This small molecule binds to this protein.
Small molecule (SMILES): CC(=O)N[C@@H]1[C@@H](O)[C@H](O)[C@@H](CO)O[C@H]1O

Binding-site contacts:
Ligand atom C3 contacts residue ASN606 of chain 1.C at 3.9 Å.
Ligand atom O5 contacts residue ASN606 of chain 1.C at 2.4 Å (h-bond).
Ligand atom C8 contacts residue ASN606 of chain 1.C at 4.3 Å.
Ligand atom C7 contacts residue ASN606 of chain 1.C at 3.1 Å.
Ligand atom C2 contacts residue ASN606 of chain 1.C at 2.5 Å.
Ligand atom C5 contacts residue ASN606 of chain 1.C at 3.8 Å.
Ligand atom C4 contacts residue ASN606 of chain 1.C at 4.3 Å.
Ligand atom O7 contacts residue ASN606 of chain 1.C at 3.0 Å (h-bond).
Ligand atom C1 contacts residue ASN606 of chain 1.C at 1.5 Å.
Ligand atom N2 contacts residue ASN606 of chain 1.C at 2.9 Å (h-bond).

Sequence of chain 1.C:
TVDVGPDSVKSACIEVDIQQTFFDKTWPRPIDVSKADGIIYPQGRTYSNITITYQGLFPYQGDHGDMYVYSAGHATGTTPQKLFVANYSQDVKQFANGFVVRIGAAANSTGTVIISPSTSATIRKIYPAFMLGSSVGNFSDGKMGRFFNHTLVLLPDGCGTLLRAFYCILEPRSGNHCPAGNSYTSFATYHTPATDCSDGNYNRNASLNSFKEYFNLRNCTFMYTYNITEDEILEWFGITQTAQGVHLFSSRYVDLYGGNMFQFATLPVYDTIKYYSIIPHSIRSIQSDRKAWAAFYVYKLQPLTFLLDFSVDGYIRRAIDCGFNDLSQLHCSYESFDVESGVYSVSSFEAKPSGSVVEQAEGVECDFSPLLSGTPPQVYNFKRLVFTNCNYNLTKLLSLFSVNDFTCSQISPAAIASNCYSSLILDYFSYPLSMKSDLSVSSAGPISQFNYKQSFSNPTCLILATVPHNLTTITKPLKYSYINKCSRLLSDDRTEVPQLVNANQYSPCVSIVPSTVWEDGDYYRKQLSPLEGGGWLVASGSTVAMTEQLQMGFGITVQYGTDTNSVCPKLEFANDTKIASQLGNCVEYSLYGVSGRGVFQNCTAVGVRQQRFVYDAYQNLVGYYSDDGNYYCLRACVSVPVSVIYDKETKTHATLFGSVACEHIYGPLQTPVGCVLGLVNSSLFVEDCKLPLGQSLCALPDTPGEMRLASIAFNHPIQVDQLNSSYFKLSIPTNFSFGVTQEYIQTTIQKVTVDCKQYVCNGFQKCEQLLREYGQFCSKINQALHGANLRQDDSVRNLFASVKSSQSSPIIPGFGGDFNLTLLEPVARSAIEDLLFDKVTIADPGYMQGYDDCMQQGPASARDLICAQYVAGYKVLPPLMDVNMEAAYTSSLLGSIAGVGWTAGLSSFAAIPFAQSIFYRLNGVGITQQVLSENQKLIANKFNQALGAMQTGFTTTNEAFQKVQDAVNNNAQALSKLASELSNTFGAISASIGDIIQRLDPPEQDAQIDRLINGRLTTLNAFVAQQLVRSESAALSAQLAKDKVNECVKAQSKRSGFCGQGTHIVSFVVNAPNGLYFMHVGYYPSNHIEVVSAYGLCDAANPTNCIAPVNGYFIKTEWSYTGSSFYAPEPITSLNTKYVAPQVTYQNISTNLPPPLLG